A protein and the small-molecule ligand that binds it are described below.
Small molecule (SMILES): Cc1ncc(COP(=O)(O)O)c(CN[C@@H](CO)C(=O)O)c1O

Sequence of chain 2.B:
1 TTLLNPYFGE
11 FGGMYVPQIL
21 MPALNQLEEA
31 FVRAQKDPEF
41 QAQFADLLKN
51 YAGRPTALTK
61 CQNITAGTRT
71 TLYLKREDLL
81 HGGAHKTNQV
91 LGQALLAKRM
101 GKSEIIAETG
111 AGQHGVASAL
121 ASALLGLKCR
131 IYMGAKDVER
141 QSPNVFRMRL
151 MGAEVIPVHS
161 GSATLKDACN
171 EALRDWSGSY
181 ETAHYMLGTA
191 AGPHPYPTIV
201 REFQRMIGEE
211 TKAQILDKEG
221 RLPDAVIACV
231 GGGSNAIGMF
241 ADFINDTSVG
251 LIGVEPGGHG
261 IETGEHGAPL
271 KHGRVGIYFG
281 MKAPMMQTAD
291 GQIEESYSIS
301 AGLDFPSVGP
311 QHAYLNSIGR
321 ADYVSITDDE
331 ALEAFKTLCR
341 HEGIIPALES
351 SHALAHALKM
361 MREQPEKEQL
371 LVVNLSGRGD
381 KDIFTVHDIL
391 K

Binding-site contacts:
Ligand atom O contacts residue GLN113 of chain 2.B at 2.9 Å (h-bond).
Ligand atom O3 contacts residue GLN113 of chain 2.B at 3.2 Å.
Ligand atom O2P contacts residue THR189 of chain 2.B at 2.8 Å (h-bond).
Ligand atom O contacts residue THR109 of chain 2.B at 3.4 Å (h-bond).
Ligand atom C contacts residue THR109 of chain 2.B at 3.4 Å.
Ligand atom OXT contacts residue GLY110 of chain 2.B at 2.9 Å (h-bond).
Ligand atom CB contacts residue ASP304 of chain 2.B at 3.1 Å.
Ligand atom CB contacts residue GLY302 of chain 2.B at 3.6 Å.
Ligand atom C4 contacts residue LYS86 of chain 2.B at 3.7 Å.
Ligand atom OG contacts residue GLY302 of chain 2.B at 3.4 Å.
Ligand atom O1P contacts residue GLY232 of chain 2.B at 2.9 Å (h-bond).
Ligand atom O2P contacts residue SER234 of chain 2.B at 2.6 Å (h-bond).
Ligand atom OG contacts residue ASP304 of chain 2.B at 2.8 Å (salt-bridge).
Ligand atom C5A contacts residue GLY302 of chain 2.B at 3.4 Å.
Ligand atom O3P contacts residue ASN235 of chain 2.B at 2.8 Å (h-bond).
Ligand atom O3P contacts residue HIS85 of chain 2.B at 3.2 Å (h-bond).
Ligand atom P contacts residue SER234 of chain 2.B at 3.4 Å.
Ligand atom N1 contacts residue GLU349 of chain 2.B at 3.4 Å.
Ligand atom OXT contacts residue THR109 of chain 2.B at 2.7 Å (h-bond).
Ligand atom C4A contacts residue GLY302 of chain 2.B at 3.3 Å.
Ligand atom OG contacts residue ALA301 of chain 2.B at 3.4 Å (h-bond).
Ligand atom O contacts residue GLY112 of chain 2.B at 3.5 Å (h-bond).
Ligand atom O contacts residue HIS114 of chain 2.B at 2.7 Å (h-bond).
Ligand atom OXT contacts residue HIS114 of chain 2.B at 3.6 Å.
Ligand atom C6 contacts residue CYS229 of chain 2.B at 3.6 Å (hydrophobic).
Ligand atom O1P contacts residue SER234 of chain 2.B at 3.6 Å (h-bond).
Ligand atom O3P contacts residue SER234 of chain 2.B at 3.1 Å (h-bond).
Ligand atom O1P contacts residue GLY233 of chain 2.B at 2.8 Å (h-bond).
Ligand atom C2 contacts residue SER376 of chain 2.B at 3.7 Å.
Ligand atom C6 contacts residue SER376 of chain 2.B at 3.6 Å.
Ligand atom OG contacts residue ALA111 of chain 2.B at 2.9 Å (h-bond).
Ligand atom O4P contacts residue LYS86 of chain 2.B at 3.4 Å (salt-bridge).
Ligand atom N contacts residue GLY302 of chain 2.B at 3.6 Å.
Ligand atom C4A contacts residue LYS86 of chain 2.B at 3.3 Å.
Ligand atom O1P contacts residue GLY231 of chain 2.B at 2.9 Å (h-bond).
Ligand atom O2P contacts residue GLY233 of chain 2.B at 3.5 Å (h-bond).
Ligand atom C2A contacts residue SER376 of chain 2.B at 3.7 Å.
Ligand atom C6 contacts residue GLU349 of chain 2.B at 3.6 Å.
Ligand atom N1 contacts residue SER376 of chain 2.B at 2.8 Å (h-bond).
Ligand atom O2P contacts residue LYS86 of chain 2.B at 3.2 Å (salt-bridge).